Sequence of chain 3.A:
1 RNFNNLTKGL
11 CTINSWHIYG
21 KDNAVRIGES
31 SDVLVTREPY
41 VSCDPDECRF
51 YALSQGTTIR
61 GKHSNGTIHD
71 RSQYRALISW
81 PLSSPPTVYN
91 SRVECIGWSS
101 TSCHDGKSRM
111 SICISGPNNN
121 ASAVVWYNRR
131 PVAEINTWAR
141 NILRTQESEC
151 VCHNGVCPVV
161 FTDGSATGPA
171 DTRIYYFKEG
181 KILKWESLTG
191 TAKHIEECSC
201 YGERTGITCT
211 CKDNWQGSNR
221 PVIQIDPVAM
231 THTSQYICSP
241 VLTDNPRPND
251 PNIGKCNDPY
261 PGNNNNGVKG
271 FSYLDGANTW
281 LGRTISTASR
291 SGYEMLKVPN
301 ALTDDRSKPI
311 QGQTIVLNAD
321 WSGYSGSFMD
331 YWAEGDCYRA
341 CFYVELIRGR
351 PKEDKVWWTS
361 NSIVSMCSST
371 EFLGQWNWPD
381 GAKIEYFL

Binding-site contacts:
Ligand atom O7 contacts residue ASN2 of chain 3.A at 4.5 Å.
Ligand atom C1 contacts residue PHE3 of chain 3.A at 4.2 Å (hydrophobic).
Ligand atom C3 contacts residue ASN5 of chain 3.A at 3.7 Å.
Ligand atom C5 contacts residue ASN154 of chain 3.A at 3.6 Å.
Ligand atom C8 contacts residue ASN2 of chain 3.A at 3.6 Å.
Ligand atom C7 contacts residue ASN2 of chain 3.A at 3.9 Å.
Ligand atom C5 contacts residue ASN5 of chain 3.A at 3.7 Å.
Ligand atom C2 contacts residue PHE3 of chain 3.A at 4.0 Å (hydrophobic).
Ligand atom C1 contacts residue ASN154 of chain 3.A at 4.0 Å.
Ligand atom C2 contacts residue ASN5 of chain 3.A at 2.4 Å.
Ligand atom N2 contacts residue PHE3 of chain 3.A at 2.9 Å (h-bond).
Ligand atom O5 contacts residue ASN154 of chain 3.A at 4.0 Å.
Ligand atom N2 contacts residue ASN5 of chain 3.A at 2.8 Å (h-bond).
Ligand atom C7 contacts residue PHE3 of chain 3.A at 3.5 Å (hydrophobic).
Ligand atom C1 contacts residue ASN5 of chain 3.A at 1.4 Å.
Ligand atom C8 contacts residue PHE3 of chain 3.A at 3.3 Å (hydrophobic).
Ligand atom C4 contacts residue ASN154 of chain 3.A at 4.5 Å.
Ligand atom C4 contacts residue ASN5 of chain 3.A at 4.2 Å.
Ligand atom O3 contacts residue ASN2 of chain 3.A at 4.2 Å.
Ligand atom O5 contacts residue ASN5 of chain 3.A at 2.4 Å (h-bond).
Ligand atom C6 contacts residue ASN154 of chain 3.A at 4.2 Å.
Ligand atom O7 contacts residue ASN5 of chain 3.A at 4.2 Å.
Ligand atom N2 contacts residue ASN2 of chain 3.A at 4.1 Å.
Ligand atom C7 contacts residue ASN5 of chain 3.A at 3.7 Å.

This small molecule binds to this protein.
Small molecule (SMILES): CC(=O)N[C@@H]1[C@@H](O)[C@H](O)[C@@H](CO)O[C@H]1O